A protein and the small-molecule ligand that binds it are described below.
Small molecule (SMILES): CC(C)C[C@H](NC(=O)[C@H](CCC(N)=O)NC(=O)[C@H](C)NC(=O)[C@H](CC1=c2ccccc2=NC1)NC(=O)[C@H](Cc1ccc(O)cc1)NC(=O)[C@H](Cc1cnc[nH]1)NC(=O)[C@H](C)NC(=O)[C@H](Cc1ccccc1)NC(=O)[C@@H](NC(=O)[C@@H](N)CC(C)C)[C@@H](C)O)C(=O)N[C@H](C(=O)N[C@H](C=O)CO)[C@@H](C)O

Sequence of chain 1.A:
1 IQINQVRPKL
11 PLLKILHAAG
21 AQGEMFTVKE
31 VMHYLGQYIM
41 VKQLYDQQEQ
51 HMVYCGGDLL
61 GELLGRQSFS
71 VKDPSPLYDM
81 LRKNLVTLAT

Sequence of chain 2.A:
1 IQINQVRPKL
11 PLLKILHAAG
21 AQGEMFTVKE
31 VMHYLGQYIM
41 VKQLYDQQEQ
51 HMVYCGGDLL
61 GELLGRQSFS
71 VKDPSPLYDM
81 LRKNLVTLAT

Binding-site contacts:
Ligand atom CE2 contacts residue MET32 of chain 1.A at 3.5 Å (hydrophobic).
Ligand atom CA contacts residue GLN50 of chain 1.A at 3.6 Å.
Ligand atom OG contacts residue GLN5 of chain 2.A at 2.9 Å (h-bond).
Ligand atom NE1 contacts residue MET32 of chain 1.A at 2.9 Å (h-bond).
Ligand atom NE1 contacts residue GLY36 of chain 1.A at 3.4 Å.
Ligand atom OG contacts residue ASN4 of chain 2.A at 2.9 Å (h-bond).
Ligand atom NE1 contacts residue MG1 of chain 1.F at 3.5 Å.
Ligand atom N contacts residue MG1 of chain 1.G at 3.1 Å.
Ligand atom N contacts residue GLN2 of chain 2.A at 3.6 Å.
Ligand atom CZ contacts residue ILE39 of chain 1.A at 3.4 Å (hydrophobic).
Ligand atom C contacts residue GLN2 of chain 2.A at 3.4 Å.
Ligand atom O contacts residue GLN2 of chain 2.A at 3.2 Å.
Ligand atom CD1 contacts residue GLN50 of chain 1.A at 3.6 Å.
Ligand atom CA contacts residue GLN50 of chain 1.A at 3.2 Å.
Ligand atom CE2 contacts residue GLY36 of chain 1.A at 3.5 Å.
Ligand atom N contacts residue GLN50 of chain 1.A at 3.0 Å (h-bond).
Ligand atom O contacts residue TYR78 of chain 1.A at 3.6 Å.
Ligand atom CZ2 contacts residue MET32 of chain 1.A at 3.5 Å (hydrophobic).
Ligand atom O contacts residue ILE3 of chain 2.A at 2.9 Å (h-bond).
Ligand atom C contacts residue ASN4 of chain 2.A at 3.4 Å.
Ligand atom CE2 contacts residue GLY36 of chain 1.A at 3.6 Å.
Ligand atom O contacts residue ASN4 of chain 2.A at 3.0 Å (h-bond).
Ligand atom O contacts residue VAL71 of chain 1.A at 3.5 Å.
Ligand atom CD1 contacts residue HIS51 of chain 1.A at 3.6 Å.
Ligand atom O contacts residue GLN50 of chain 1.A at 3.5 Å.
Ligand atom N contacts residue ASN4 of chain 2.A at 2.6 Å (h-bond).
Ligand atom N contacts residue MG1 of chain 1.G at 3.7 Å.
Ligand atom CD2 contacts residue TYR78 of chain 1.A at 3.5 Å (hydrophobic).
Ligand atom C contacts residue GLN50 of chain 1.A at 3.5 Å.
Ligand atom CE1 contacts residue ILE39 of chain 1.A at 3.4 Å (hydrophobic).
Ligand atom OG contacts residue THR27 of chain 2.A at 3.4 Å.
Ligand atom CZ2 contacts residue GLY36 of chain 1.A at 3.6 Å.
Ligand atom CB contacts residue MG1 of chain 1.G at 3.6 Å.
Ligand atom C contacts residue VAL71 of chain 1.A at 3.5 Å (hydrophobic).
Ligand atom CB contacts residue MET32 of chain 1.A at 3.6 Å (hydrophobic).
Ligand atom CB contacts residue VAL71 of chain 1.A at 3.7 Å (hydrophobic).
Ligand atom O contacts residue GLN2 of chain 2.A at 3.3 Å.
Ligand atom CB contacts residue GLN5 of chain 2.A at 3.5 Å.
Ligand atom CD1 contacts residue MG1 of chain 1.F at 3.6 Å.
Ligand atom CA contacts residue ASN4 of chain 2.A at 3.2 Å.